Sequence of chain 1.B:
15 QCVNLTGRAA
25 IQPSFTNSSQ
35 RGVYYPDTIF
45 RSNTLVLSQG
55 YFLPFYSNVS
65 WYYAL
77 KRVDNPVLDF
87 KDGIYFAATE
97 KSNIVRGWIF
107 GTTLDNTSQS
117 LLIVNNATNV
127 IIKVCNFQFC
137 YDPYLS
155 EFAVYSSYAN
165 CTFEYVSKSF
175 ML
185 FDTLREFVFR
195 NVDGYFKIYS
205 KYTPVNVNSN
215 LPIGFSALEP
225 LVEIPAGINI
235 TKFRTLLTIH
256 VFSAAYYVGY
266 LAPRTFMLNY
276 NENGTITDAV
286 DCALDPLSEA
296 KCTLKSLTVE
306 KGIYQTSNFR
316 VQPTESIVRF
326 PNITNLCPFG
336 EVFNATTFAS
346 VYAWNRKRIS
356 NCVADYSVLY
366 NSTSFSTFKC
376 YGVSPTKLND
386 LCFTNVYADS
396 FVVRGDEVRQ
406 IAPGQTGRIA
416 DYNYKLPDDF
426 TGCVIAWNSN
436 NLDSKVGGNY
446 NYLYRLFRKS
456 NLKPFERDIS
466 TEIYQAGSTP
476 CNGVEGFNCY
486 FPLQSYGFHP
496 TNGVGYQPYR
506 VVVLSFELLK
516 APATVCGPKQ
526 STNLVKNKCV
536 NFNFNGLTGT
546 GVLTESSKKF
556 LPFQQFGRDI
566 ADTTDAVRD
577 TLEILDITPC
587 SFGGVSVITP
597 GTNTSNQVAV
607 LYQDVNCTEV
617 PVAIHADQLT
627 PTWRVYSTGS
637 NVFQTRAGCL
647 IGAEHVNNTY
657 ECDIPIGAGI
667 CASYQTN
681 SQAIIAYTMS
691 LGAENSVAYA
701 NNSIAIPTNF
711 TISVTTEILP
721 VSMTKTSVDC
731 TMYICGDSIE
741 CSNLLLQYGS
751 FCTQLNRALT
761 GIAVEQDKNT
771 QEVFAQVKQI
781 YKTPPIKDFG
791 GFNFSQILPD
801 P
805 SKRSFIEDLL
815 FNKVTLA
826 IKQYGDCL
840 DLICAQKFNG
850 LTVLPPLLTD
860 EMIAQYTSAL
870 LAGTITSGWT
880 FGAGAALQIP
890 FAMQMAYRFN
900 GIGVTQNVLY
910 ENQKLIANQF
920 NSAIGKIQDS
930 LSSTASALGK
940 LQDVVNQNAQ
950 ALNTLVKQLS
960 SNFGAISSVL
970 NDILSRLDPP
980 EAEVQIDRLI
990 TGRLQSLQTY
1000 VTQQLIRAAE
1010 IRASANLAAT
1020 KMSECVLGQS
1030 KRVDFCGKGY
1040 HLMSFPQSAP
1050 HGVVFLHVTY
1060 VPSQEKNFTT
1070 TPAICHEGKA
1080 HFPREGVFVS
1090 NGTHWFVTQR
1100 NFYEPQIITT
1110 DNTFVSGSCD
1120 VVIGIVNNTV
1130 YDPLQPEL

Binding-site contacts:
Ligand atom O7 contacts residue ASN278 of chain 1.B at 4.5 Å.
Ligand atom C8 contacts residue ASN276 of chain 1.B at 3.9 Å.
Ligand atom C8 contacts residue GLU277 of chain 1.B at 4.3 Å.
Ligand atom N2 contacts residue GLU277 of chain 1.B at 4.5 Å.
Ligand atom C7 contacts residue ASN276 of chain 1.B at 4.1 Å.
Ligand atom C2 contacts residue ASN278 of chain 1.B at 2.5 Å.
Ligand atom N2 contacts residue ASN278 of chain 1.B at 2.9 Å (h-bond).
Ligand atom C3 contacts residue ASN278 of chain 1.B at 3.8 Å.
Ligand atom O5 contacts residue ASN278 of chain 1.B at 2.4 Å (h-bond).
Ligand atom C5 contacts residue ASN278 of chain 1.B at 3.7 Å.
Ligand atom C1 contacts residue ASN278 of chain 1.B at 1.4 Å.
Ligand atom C7 contacts residue ASN278 of chain 1.B at 3.9 Å.
Ligand atom C4 contacts residue ASN278 of chain 1.B at 4.2 Å.

The small molecule below binds the protein below.
Small molecule (SMILES): CC(=O)N[C@@H]1[C@@H](O)[C@H](O)[C@@H](CO)O[C@H]1O